Sequence of chain 26.E:
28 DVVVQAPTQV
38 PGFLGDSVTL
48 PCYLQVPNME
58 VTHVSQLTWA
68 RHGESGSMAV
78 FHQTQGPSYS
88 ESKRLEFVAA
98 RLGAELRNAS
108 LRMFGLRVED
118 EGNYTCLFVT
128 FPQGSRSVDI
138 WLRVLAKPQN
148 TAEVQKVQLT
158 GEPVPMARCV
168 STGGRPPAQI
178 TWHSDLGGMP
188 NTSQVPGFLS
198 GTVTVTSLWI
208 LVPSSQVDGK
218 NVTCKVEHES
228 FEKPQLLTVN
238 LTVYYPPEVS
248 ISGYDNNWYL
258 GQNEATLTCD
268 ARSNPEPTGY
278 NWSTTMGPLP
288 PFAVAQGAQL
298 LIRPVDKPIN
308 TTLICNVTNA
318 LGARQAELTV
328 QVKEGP

This protein binds this small molecule.
Small molecule (SMILES): CC(=O)N[C@H]1[C@H](O[C@H]2[C@H](O)[C@@H](NC(C)=O)CO[C@@H]2CO)O[C@H](CO)[C@@H](O)[C@@H]1O

Binding-site contacts:
Ligand atom C1 contacts residue ASN188 of chain 26.E at 1.4 Å.
Ligand atom N2 contacts residue ASN188 of chain 26.E at 3.1 Å (h-bond).
Ligand atom C2 contacts residue ASN188 of chain 26.E at 2.6 Å.
Ligand atom C7 contacts residue ASN188 of chain 26.E at 3.9 Å.
Ligand atom O7 contacts residue ASN188 of chain 26.E at 4.2 Å.
Ligand atom O6 contacts residue ASN188 of chain 26.E at 4.5 Å.
Ligand atom C4 contacts residue ASN188 of chain 26.E at 4.2 Å.
Ligand atom C3 contacts residue ASN188 of chain 26.E at 3.9 Å.
Ligand atom C5 contacts residue ASN188 of chain 26.E at 3.6 Å.
Ligand atom O5 contacts residue ASN188 of chain 26.E at 2.3 Å (h-bond).